Binding-site contacts:
Ligand atom CB contacts residue ASN71 of chain 2.A at 4.1 Å.
Ligand atom CB contacts residue PHE100 of chain 2.A at 3.5 Å (hydrophobic).
Ligand atom O contacts residue ASP102 of chain 2.A at 3.9 Å.
Ligand atom C contacts residue ASP102 of chain 2.A at 3.6 Å.
Ligand atom OXT contacts residue LEU104 of chain 2.A at 4.3 Å.
Ligand atom C contacts residue MG1 of chain 2.B at 2.9 Å.
Ligand atom CB contacts residue TYR99 of chain 2.A at 3.8 Å (hydrophobic).
Ligand atom CA contacts residue ASP124 of chain 2.A at 3.8 Å.
Ligand atom O3 contacts residue ARG123 of chain 2.A at 2.8 Å (salt-bridge).
Ligand atom C contacts residue LEU103 of chain 2.A at 3.7 Å (hydrophobic).
Ligand atom CB contacts residue ARG123 of chain 2.A at 4.1 Å.
Ligand atom CB contacts residue GLY101 of chain 2.A at 3.3 Å.
Ligand atom CA contacts residue ARG123 of chain 2.A at 3.8 Å.
Ligand atom C contacts residue ASP124 of chain 2.A at 3.7 Å.
Ligand atom O3 contacts residue MG1 of chain 2.B at 2.1 Å.
Ligand atom CA contacts residue PHE100 of chain 2.A at 3.9 Å (hydrophobic).
Ligand atom OXT contacts residue LEU103 of chain 2.A at 3.0 Å (h-bond).
Ligand atom CA contacts residue ASP102 of chain 2.A at 4.5 Å.
Ligand atom OXT contacts residue ASP124 of chain 2.A at 3.0 Å (salt-bridge).
Ligand atom CB contacts residue LEU104 of chain 2.A at 4.2 Å (hydrophobic).
Ligand atom O contacts residue LEU103 of chain 2.A at 3.5 Å (h-bond).
Ligand atom C contacts residue LEU104 of chain 2.A at 4.1 Å (hydrophobic).
Ligand atom OXT contacts residue MG1 of chain 2.B at 2.1 Å.
Ligand atom O3 contacts residue PHE100 of chain 2.A at 4.4 Å.
Ligand atom C contacts residue GLY101 of chain 2.A at 3.2 Å.
Ligand atom O contacts residue LEU104 of chain 2.A at 3.0 Å (h-bond).
Ligand atom O contacts residue GLY101 of chain 2.A at 3.1 Å (h-bond).
Ligand atom O contacts residue MG1 of chain 2.B at 4.1 Å.
Ligand atom O contacts residue PHE100 of chain 2.A at 4.2 Å.
Ligand atom CB contacts residue MG1 of chain 2.B at 4.3 Å.
Ligand atom OXT contacts residue GLY101 of chain 2.A at 3.3 Å.
Ligand atom CA contacts residue GLY101 of chain 2.A at 3.2 Å.
Ligand atom C contacts residue PHE100 of chain 2.A at 4.2 Å (hydrophobic).
Ligand atom O3 contacts residue GLY101 of chain 2.A at 3.8 Å.
Ligand atom CA contacts residue MG1 of chain 2.B at 2.8 Å.
Ligand atom OXT contacts residue ASP102 of chain 2.A at 3.1 Å (salt-bridge).
Ligand atom O3 contacts residue ASP124 of chain 2.A at 3.2 Å (salt-bridge).

A protein and the small-molecule ligand that binds it are described below.
Small molecule (SMILES): CC(=O)C(=O)O

Sequence of chain 2.A:
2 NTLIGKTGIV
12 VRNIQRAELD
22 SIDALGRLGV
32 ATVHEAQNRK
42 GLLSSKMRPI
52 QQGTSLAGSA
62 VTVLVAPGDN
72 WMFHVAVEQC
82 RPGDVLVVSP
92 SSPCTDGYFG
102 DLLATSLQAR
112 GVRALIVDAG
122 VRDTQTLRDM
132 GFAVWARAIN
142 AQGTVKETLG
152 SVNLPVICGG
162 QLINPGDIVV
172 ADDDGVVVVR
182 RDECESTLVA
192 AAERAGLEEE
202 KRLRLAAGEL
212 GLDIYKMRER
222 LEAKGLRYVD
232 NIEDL